A small-molecule ligand and the protein it binds are described below.
Small molecule (SMILES): C[C@@H](O)[C@@H](CO)Nc1c(C(N)=O)cnn2cc(-c3ccccc3)cc12

Sequence of chain 1.A:
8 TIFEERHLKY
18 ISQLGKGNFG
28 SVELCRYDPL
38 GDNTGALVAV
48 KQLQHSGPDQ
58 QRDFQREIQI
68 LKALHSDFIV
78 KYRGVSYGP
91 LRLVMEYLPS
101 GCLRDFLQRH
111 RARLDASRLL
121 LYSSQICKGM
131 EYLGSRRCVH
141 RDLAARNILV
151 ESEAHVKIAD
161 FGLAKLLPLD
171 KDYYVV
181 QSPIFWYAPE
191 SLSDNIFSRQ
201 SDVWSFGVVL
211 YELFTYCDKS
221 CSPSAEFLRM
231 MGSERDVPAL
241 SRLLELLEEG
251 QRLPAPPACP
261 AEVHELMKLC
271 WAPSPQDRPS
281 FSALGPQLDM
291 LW

Binding-site contacts:
Ligand atom C7 contacts residue ALA159 of chain 1.A at 3.9 Å (hydrophobic).
Ligand atom C contacts residue LEU149 of chain 1.A at 3.6 Å (hydrophobic).
Ligand atom C12 contacts residue GLY101 of chain 1.A at 3.6 Å.
Ligand atom N contacts residue LEU149 of chain 1.A at 3.8 Å.
Ligand atom N1 contacts residue TYR97 of chain 1.A at 3.7 Å.
Ligand atom C5 contacts residue VAL29 of chain 1.A at 3.8 Å (hydrophobic).
Ligand atom C1 contacts residue LEU98 of chain 1.A at 4.0 Å (hydrophobic).
Ligand atom N3 contacts residue GLU96 of chain 1.A at 3.3 Å (salt-bridge).
Ligand atom C2 contacts residue ALA46 of chain 1.A at 3.8 Å (hydrophobic).
Ligand atom C1 contacts residue ALA46 of chain 1.A at 3.6 Å (hydrophobic).
Ligand atom O1 contacts residue ASP160 of chain 1.A at 3.9 Å.
Ligand atom C12 contacts residue LEU21 of chain 1.A at 3.7 Å (hydrophobic).
Ligand atom C13 contacts residue PRO99 of chain 1.A at 3.8 Å (hydrophobic).
Ligand atom C1 contacts residue LEU149 of chain 1.A at 3.5 Å (hydrophobic).
Ligand atom C13 contacts residue LEU98 of chain 1.A at 3.9 Å (hydrophobic).
Ligand atom O contacts residue LEU21 of chain 1.A at 3.4 Å (h-bond).
Ligand atom N1 contacts residue GLU96 of chain 1.A at 4.0 Å.
Ligand atom O contacts residue GLY22 of chain 1.A at 3.2 Å (h-bond).
Ligand atom C9 contacts residue LEU98 of chain 1.A at 3.2 Å (hydrophobic).
Ligand atom C14 contacts residue GLY101 of chain 1.A at 3.8 Å.
Ligand atom C8 contacts residue ALA46 of chain 1.A at 3.9 Å (hydrophobic).
Ligand atom C3 contacts residue LEU149 of chain 1.A at 3.8 Å (hydrophobic).
Ligand atom C8 contacts residue MET95 of chain 1.A at 3.8 Å (hydrophobic).
Ligand atom N3 contacts residue MET95 of chain 1.A at 3.5 Å.
Ligand atom C8 contacts residue LEU149 of chain 1.A at 4.0 Å (hydrophobic).
Ligand atom N3 contacts residue ALA46 of chain 1.A at 3.7 Å.
Ligand atom O2 contacts residue MET95 of chain 1.A at 3.5 Å.
Ligand atom C1 contacts residue GLU96 of chain 1.A at 3.4 Å.
Ligand atom N1 contacts residue LEU149 of chain 1.A at 3.8 Å.
Ligand atom C7 contacts residue ASN147 of chain 1.A at 3.9 Å.
Ligand atom C14 contacts residue PRO99 of chain 1.A at 3.6 Å (hydrophobic).
Ligand atom C17 contacts residue LEU21 of chain 1.A at 3.9 Å (hydrophobic).
Ligand atom C13 contacts residue GLY101 of chain 1.A at 3.4 Å.
Ligand atom C10 contacts residue GLY101 of chain 1.A at 3.9 Å.
Ligand atom C2 contacts residue LEU149 of chain 1.A at 3.5 Å (hydrophobic).
Ligand atom N3 contacts residue VAL77 of chain 1.A at 3.4 Å.
Ligand atom C10 contacts residue LEU21 of chain 1.A at 3.9 Å (hydrophobic).
Ligand atom C7 contacts residue ARG146 of chain 1.A at 3.8 Å.
Ligand atom C9 contacts residue TYR97 of chain 1.A at 3.5 Å (hydrophobic).
Ligand atom N1 contacts residue LEU98 of chain 1.A at 3.1 Å (h-bond).